The small molecule below binds the protein below.
Small molecule (SMILES): Brc1ccc(Br)c2[nH]nnc12

Binding-site contacts:
Ligand atom N8 contacts residue HIS115 of chain 1.A at 4.1 Å.
Ligand atom C3 contacts residue ARG172 of chain 1.A at 4.2 Å.
Ligand atom N9 contacts residue HIS115 of chain 1.A at 4.2 Å.
Ligand atom C1 contacts residue ARG172 of chain 1.A at 4.3 Å.
Ligand atom C2 contacts residue ASP165 of chain 1.A at 4.3 Å.
Ligand atom C2 contacts residue LEU171 of chain 1.A at 4.0 Å (hydrophobic).
Ligand atom N9 contacts residue ASN117 of chain 1.A at 3.9 Å.
Ligand atom C6 contacts residue ASN117 of chain 1.A at 3.6 Å.
Ligand atom BR1 contacts residue VAL116 of chain 1.A at 4.2 Å.
Ligand atom C1 contacts residue ILE164 of chain 1.A at 4.0 Å (hydrophobic).
Ligand atom BR1 contacts residue ASP165 of chain 1.A at 3.5 Å.
Ligand atom C6 contacts residue ASP165 of chain 1.A at 3.6 Å.
Ligand atom BR1 contacts residue ASN117 of chain 1.A at 2.9 Å.
Ligand atom BR2 contacts residue ARG172 of chain 1.A at 3.1 Å.
Ligand atom C1 contacts residue ASP165 of chain 1.A at 3.5 Å.
Ligand atom C4 contacts residue VAL116 of chain 1.A at 3.9 Å (hydrophobic).
Ligand atom C2 contacts residue MET163 of chain 1.A at 4.4 Å (hydrophobic).
Ligand atom C4 contacts residue ASN117 of chain 1.A at 3.9 Å.
Ligand atom BR1 contacts residue ILE164 of chain 1.A at 3.3 Å.
Ligand atom C4 contacts residue ILE164 of chain 1.A at 4.0 Å (hydrophobic).
Ligand atom C7 contacts residue ASP165 of chain 1.A at 4.0 Å.
Ligand atom C2 contacts residue LYS170 of chain 1.A at 3.7 Å.
Ligand atom C1 contacts residue LYS170 of chain 1.A at 3.8 Å.
Ligand atom C1 contacts residue MET163 of chain 1.A at 3.5 Å (hydrophobic).
Ligand atom N9 contacts residue ASP165 of chain 1.A at 3.8 Å.
Ligand atom C6 contacts residue VAL116 of chain 1.A at 3.8 Å (hydrophobic).
Ligand atom N9 contacts residue VAL116 of chain 1.A at 4.0 Å.
Ligand atom N5 contacts residue ASP165 of chain 1.A at 3.9 Å.
Ligand atom N5 contacts residue ASN117 of chain 1.A at 3.0 Å (h-bond).
Ligand atom C1 contacts residue VAL116 of chain 1.A at 4.4 Å (hydrophobic).
Ligand atom N5 contacts residue VAL116 of chain 1.A at 3.5 Å.
Ligand atom N8 contacts residue ASP165 of chain 1.A at 4.0 Å.
Ligand atom BR1 contacts residue THR119 of chain 1.A at 3.5 Å.
Ligand atom BR2 contacts residue LYS170 of chain 1.A at 3.8 Å.
Ligand atom C4 contacts residue ASP165 of chain 1.A at 3.5 Å.
Ligand atom BR1 contacts residue MET163 of chain 1.A at 4.0 Å.
Ligand atom C3 contacts residue ASP165 of chain 1.A at 4.3 Å.
Ligand atom C2 contacts residue ARG172 of chain 1.A at 3.7 Å.
Ligand atom C3 contacts residue LYS170 of chain 1.A at 3.9 Å.
Ligand atom C7 contacts residue VAL116 of chain 1.A at 4.3 Å (hydrophobic).

Sequence of chain 1.A:
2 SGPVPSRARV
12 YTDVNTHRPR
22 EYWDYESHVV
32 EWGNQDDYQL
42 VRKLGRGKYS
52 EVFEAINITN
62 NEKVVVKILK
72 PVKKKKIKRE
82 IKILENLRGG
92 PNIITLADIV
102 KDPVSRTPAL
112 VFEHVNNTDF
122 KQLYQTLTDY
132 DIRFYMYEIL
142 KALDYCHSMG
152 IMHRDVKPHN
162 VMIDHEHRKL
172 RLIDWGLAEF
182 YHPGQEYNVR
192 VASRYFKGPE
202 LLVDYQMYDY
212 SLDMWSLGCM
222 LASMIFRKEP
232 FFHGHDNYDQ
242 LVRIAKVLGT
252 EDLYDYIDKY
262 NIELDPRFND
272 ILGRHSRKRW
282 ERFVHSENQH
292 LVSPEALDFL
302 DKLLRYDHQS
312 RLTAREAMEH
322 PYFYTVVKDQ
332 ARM